Sequence of chain 1.F:
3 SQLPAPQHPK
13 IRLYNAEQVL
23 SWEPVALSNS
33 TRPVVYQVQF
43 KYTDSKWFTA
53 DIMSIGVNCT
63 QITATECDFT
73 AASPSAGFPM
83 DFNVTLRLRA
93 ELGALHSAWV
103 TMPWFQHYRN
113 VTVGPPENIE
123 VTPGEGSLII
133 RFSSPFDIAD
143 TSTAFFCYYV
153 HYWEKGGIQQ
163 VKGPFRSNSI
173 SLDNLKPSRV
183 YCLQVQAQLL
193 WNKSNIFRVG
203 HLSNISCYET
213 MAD

The small molecule below binds the protein below.
Small molecule (SMILES): CC(=O)N[C@H]1[C@H](O[C@H]2[C@H](O)[C@@H](NC(C)=O)CO[C@@H]2CO)O[C@H](CO)[C@@H](O[C@@H]2O[C@H](CO[C@H]3O[C@H](CO[C@H]4O[C@H](CO)[C@@H](O)[C@H](O)[C@@H]4O)[C@@H](O)[C@H](O)[C@@H]3O)[C@@H](O)[C@H](O[C@H]3O[C@H](CO)[C@@H](O)[C@H](O)[C@@H]3O)[C@@H]2O)[C@@H]1O

Binding-site contacts:
Ligand atom O3 contacts residue ARG111 of chain 1.F at 4.2 Å.
Ligand atom C2 contacts residue ARG111 of chain 1.F at 3.6 Å.
Ligand atom O3 contacts residue TRP106 of chain 1.F at 4.4 Å.
Ligand atom N2 contacts residue ARG111 of chain 1.F at 3.3 Å.
Ligand atom O5 contacts residue TRP106 of chain 1.F at 3.4 Å (h-bond).
Ligand atom C5 contacts residue ASN112 of chain 1.F at 3.5 Å.
Ligand atom C8 contacts residue ARG111 of chain 1.F at 3.7 Å.
Ligand atom C5 contacts residue TRP106 of chain 1.F at 4.1 Å (hydrophobic).
Ligand atom C4 contacts residue ASN112 of chain 1.F at 4.3 Å.
Ligand atom C2 contacts residue ASN112 of chain 1.F at 2.6 Å.
Ligand atom C6 contacts residue TRP106 of chain 1.F at 3.9 Å (hydrophobic).
Ligand atom C6 contacts residue PRO105 of chain 1.F at 3.2 Å (hydrophobic).
Ligand atom C7 contacts residue ARG111 of chain 1.F at 3.5 Å.
Ligand atom C4 contacts residue TRP106 of chain 1.F at 4.4 Å (hydrophobic).
Ligand atom N2 contacts residue ASN112 of chain 1.F at 2.9 Å (h-bond).
Ligand atom C3 contacts residue ASN112 of chain 1.F at 3.9 Å.
Ligand atom O5 contacts residue ASN112 of chain 1.F at 2.4 Å (h-bond).
Ligand atom O6 contacts residue PRO105 of chain 1.F at 3.3 Å.
Ligand atom O6 contacts residue TRP106 of chain 1.F at 4.4 Å.
Ligand atom C8 contacts residue ARG200 of chain 1.F at 3.5 Å.
Ligand atom C1 contacts residue ASN112 of chain 1.F at 1.4 Å.
Ligand atom O7 contacts residue ARG111 of chain 1.F at 3.8 Å.
Ligand atom C7 contacts residue ASN112 of chain 1.F at 4.2 Å.